This protein binds this small molecule.
Small molecule (SMILES): CC(=O)N[C@H]1[C@H](O[C@H]2[C@H](O)[C@@H](NC(C)=O)CO[C@@H]2CO)O[C@H](CO)[C@@H](O)[C@@H]1O

Binding-site contacts:
Ligand atom C3 contacts residue THR1100 of chain 1.C at 3.5 Å.
Ligand atom C7 contacts residue THR1100 of chain 1.C at 4.1 Å.
Ligand atom O5 contacts residue HIS1101 of chain 1.C at 4.2 Å.
Ligand atom C1 contacts residue THR1100 of chain 1.C at 3.7 Å.
Ligand atom O5 contacts residue ASN1098 of chain 1.C at 2.4 Å (h-bond).
Ligand atom N2 contacts residue HIS1101 of chain 1.C at 4.0 Å.
Ligand atom C6 contacts residue PHE1103 of chain 1.C at 3.9 Å (hydrophobic).
Ligand atom C5 contacts residue PHE1103 of chain 1.C at 4.2 Å (hydrophobic).
Ligand atom C3 contacts residue HIS1101 of chain 1.C at 3.9 Å.
Ligand atom C1 contacts residue HIS1101 of chain 1.C at 4.2 Å.
Ligand atom C5 contacts residue HIS1101 of chain 1.C at 3.4 Å.
Ligand atom C2 contacts residue ASN1098 of chain 1.C at 2.5 Å.
Ligand atom C4 contacts residue ASN1098 of chain 1.C at 4.3 Å.
Ligand atom C2 contacts residue THR1100 of chain 1.C at 3.6 Å.
Ligand atom C7 contacts residue HIS1101 of chain 1.C at 3.5 Å.
Ligand atom C1 contacts residue ASN1098 of chain 1.C at 1.4 Å.
Ligand atom O3 contacts residue THR1100 of chain 1.C at 4.2 Å.
Ligand atom O7 contacts residue ASN1098 of chain 1.C at 3.4 Å (h-bond).
Ligand atom C8 contacts residue HIS1101 of chain 1.C at 4.0 Å.
Ligand atom C4 contacts residue HIS1101 of chain 1.C at 3.8 Å.
Ligand atom C2 contacts residue HIS1101 of chain 1.C at 4.4 Å.
Ligand atom N2 contacts residue ASN1098 of chain 1.C at 2.9 Å (h-bond).
Ligand atom C5 contacts residue ASN1098 of chain 1.C at 3.7 Å.
Ligand atom O4 contacts residue HIS1101 of chain 1.C at 3.3 Å.
Ligand atom C3 contacts residue ASN1098 of chain 1.C at 3.8 Å.
Ligand atom N2 contacts residue THR1100 of chain 1.C at 3.0 Å (h-bond).
Ligand atom O7 contacts residue HIS1101 of chain 1.C at 3.3 Å.
Ligand atom C7 contacts residue ASN1098 of chain 1.C at 3.3 Å.
Ligand atom C6 contacts residue HIS1101 of chain 1.C at 4.2 Å.
Ligand atom C8 contacts residue THR1100 of chain 1.C at 4.0 Å.
Ligand atom C8 contacts residue ASN1098 of chain 1.C at 3.7 Å.
Ligand atom O5 contacts residue PHE1103 of chain 1.C at 4.0 Å.

Sequence of chain 1.C:
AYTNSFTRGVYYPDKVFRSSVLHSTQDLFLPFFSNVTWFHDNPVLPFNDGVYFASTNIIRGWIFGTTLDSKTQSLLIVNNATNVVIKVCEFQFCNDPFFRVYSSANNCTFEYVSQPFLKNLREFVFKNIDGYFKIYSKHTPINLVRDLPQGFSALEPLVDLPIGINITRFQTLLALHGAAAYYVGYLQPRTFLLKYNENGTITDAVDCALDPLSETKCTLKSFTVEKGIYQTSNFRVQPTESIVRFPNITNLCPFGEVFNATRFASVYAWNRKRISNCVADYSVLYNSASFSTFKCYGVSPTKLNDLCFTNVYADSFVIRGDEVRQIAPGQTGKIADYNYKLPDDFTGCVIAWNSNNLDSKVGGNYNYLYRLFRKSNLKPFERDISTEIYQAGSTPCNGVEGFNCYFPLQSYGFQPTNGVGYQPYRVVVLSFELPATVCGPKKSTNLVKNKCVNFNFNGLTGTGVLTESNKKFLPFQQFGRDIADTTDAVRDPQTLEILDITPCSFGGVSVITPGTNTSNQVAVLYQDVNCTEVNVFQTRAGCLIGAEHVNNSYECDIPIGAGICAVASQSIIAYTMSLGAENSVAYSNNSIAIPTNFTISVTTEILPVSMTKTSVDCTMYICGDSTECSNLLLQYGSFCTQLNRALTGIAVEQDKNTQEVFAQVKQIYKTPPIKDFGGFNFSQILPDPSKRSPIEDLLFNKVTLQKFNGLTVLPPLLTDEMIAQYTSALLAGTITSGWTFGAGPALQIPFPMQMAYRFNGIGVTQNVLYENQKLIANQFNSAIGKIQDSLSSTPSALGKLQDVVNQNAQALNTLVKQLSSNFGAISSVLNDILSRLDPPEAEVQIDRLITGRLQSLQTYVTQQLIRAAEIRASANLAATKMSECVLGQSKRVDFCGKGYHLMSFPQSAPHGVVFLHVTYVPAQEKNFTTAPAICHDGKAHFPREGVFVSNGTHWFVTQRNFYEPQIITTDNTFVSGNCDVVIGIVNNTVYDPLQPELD